Sequence of chain 1.C:
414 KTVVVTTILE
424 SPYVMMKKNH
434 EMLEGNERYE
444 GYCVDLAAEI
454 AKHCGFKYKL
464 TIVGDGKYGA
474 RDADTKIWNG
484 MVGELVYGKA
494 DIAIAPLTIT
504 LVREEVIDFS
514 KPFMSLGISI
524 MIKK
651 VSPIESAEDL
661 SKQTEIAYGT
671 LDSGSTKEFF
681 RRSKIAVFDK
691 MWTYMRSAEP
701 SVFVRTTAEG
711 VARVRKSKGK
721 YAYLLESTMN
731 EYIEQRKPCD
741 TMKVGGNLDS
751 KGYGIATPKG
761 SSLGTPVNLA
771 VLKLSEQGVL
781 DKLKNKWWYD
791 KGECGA

Binding-site contacts:
Ligand atom C7 contacts residue LYS514 of chain 1.C at 3.8 Å.
Ligand atom C5 contacts residue ILE502 of chain 1.B at 3.9 Å (hydrophobic).
Ligand atom N2 contacts residue SER775 of chain 1.C at 3.0 Å (h-bond).
Ligand atom CL contacts residue ASP781 of chain 1.C at 3.3 Å.
Ligand atom C10 contacts residue SER775 of chain 1.C at 3.5 Å.
Ligand atom C14 contacts residue SER775 of chain 1.C at 3.1 Å.
Ligand atom O2 contacts residue SER518 of chain 1.C at 3.3 Å (h-bond).
Ligand atom C1 contacts residue PRO515 of chain 1.C at 3.3 Å (hydrophobic).
Ligand atom S1 contacts residue PRO515 of chain 1.C at 3.8 Å.
Ligand atom C8 contacts residue PRO515 of chain 1.C at 3.4 Å (hydrophobic).
Ligand atom N2 contacts residue SER750 of chain 1.B at 3.4 Å (h-bond).
Ligand atom C6 contacts residue SER775 of chain 1.C at 3.8 Å.
Ligand atom O3 contacts residue SER518 of chain 1.C at 3.4 Å (h-bond).
Ligand atom O4 contacts residue LYS784 of chain 1.C at 3.2 Å.
Ligand atom N1 contacts residue PRO515 of chain 1.C at 2.7 Å (h-bond).
Ligand atom C3 contacts residue GLY752 of chain 1.B at 3.6 Å.
Ligand atom C7 contacts residue LEU772 of chain 1.C at 3.7 Å (hydrophobic).
Ligand atom CL contacts residue LEU780 of chain 1.C at 3.6 Å.
Ligand atom C4 contacts residue GLY752 of chain 1.B at 3.5 Å.
Ligand atom C4 contacts residue ILE502 of chain 1.B at 3.7 Å (hydrophobic).
Ligand atom O1 contacts residue LYS751 of chain 1.B at 3.7 Å.
Ligand atom C14 contacts residue SER750 of chain 1.B at 3.8 Å.
Ligand atom N2 contacts residue PRO515 of chain 1.C at 3.9 Å.
Ligand atom C3 contacts residue LYS751 of chain 1.B at 3.9 Å.
Ligand atom C10 contacts residue SER750 of chain 1.B at 3.6 Å.
Ligand atom C4 contacts residue LYS751 of chain 1.B at 3.9 Å.
Ligand atom C2 contacts residue PRO515 of chain 1.C at 3.7 Å (hydrophobic).
Ligand atom C12 contacts residue SER750 of chain 1.B at 3.9 Å.
Ligand atom C7 contacts residue ILE502 of chain 1.B at 3.9 Å (hydrophobic).
Ligand atom O2 contacts residue MET517 of chain 1.C at 3.4 Å (h-bond).
Ligand atom O2 contacts residue PHE516 of chain 1.C at 3.9 Å.
Ligand atom O1 contacts residue SER518 of chain 1.C at 3.6 Å.
Ligand atom O1 contacts residue SER518 of chain 1.B at 3.8 Å.
Ligand atom O2 contacts residue PRO515 of chain 1.C at 3.7 Å.
Ligand atom N3 contacts residue SER750 of chain 1.B at 3.6 Å (h-bond).
Ligand atom C11 contacts residue SER518 of chain 1.C at 3.9 Å.
Ligand atom C12 contacts residue PHE516 of chain 1.C at 3.9 Å (hydrophobic).
Ligand atom C11 contacts residue PHE516 of chain 1.C at 3.9 Å (hydrophobic).
Ligand atom C11 contacts residue SER750 of chain 1.B at 3.9 Å.
Ligand atom C3 contacts residue PRO515 of chain 1.B at 3.9 Å (hydrophobic).

Sequence of chain 1.B:
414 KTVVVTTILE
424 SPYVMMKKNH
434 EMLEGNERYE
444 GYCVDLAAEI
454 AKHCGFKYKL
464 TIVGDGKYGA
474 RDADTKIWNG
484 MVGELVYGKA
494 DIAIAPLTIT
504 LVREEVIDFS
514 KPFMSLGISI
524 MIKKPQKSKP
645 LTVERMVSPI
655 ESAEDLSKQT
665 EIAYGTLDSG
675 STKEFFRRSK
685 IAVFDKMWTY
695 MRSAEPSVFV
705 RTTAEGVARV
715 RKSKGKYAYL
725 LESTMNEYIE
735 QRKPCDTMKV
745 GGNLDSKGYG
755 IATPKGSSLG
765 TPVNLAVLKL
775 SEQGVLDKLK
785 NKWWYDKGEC

This small molecule binds to this protein.
Small molecule (SMILES): NS(=O)(=O)c1cc2c(cc1Cl)N[C@H]([C@H]1C[C@H]3C=C[C@@H]1C3)NS2(=O)=O